A small-molecule ligand and the protein it binds are described below.
Small molecule (SMILES): CCCCCCCC(=O)OC[C@H](COP(=O)(O)OCCN)OC(=O)CCCCCCC

Sequence of chain 1.C:
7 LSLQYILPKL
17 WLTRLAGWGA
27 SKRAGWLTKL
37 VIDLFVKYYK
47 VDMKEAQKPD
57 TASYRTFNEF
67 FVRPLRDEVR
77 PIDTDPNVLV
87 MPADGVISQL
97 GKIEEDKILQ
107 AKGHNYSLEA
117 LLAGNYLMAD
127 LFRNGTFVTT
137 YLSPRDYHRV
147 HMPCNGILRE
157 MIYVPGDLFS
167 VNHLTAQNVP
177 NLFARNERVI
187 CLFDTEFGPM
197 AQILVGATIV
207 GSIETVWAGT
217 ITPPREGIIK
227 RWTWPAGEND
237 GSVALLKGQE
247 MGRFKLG

Binding-site contacts:
Ligand atom O22 contacts residue VAL206 of chain 1.C at 3.6 Å.
Ligand atom O14 contacts residue ALA203 of chain 1.C at 4.0 Å.
Ligand atom C12 contacts residue VAL167 of chain 1.C at 4.0 Å (hydrophobic).
Ligand atom O13 contacts residue TYR137 of chain 1.C at 3.8 Å.
Ligand atom C12 contacts residue PYR1 of chain 1.D at 2.5 Å.
Ligand atom O22 contacts residue THR204 of chain 1.C at 3.9 Å.
Ligand atom P contacts residue VAL167 of chain 1.C at 4.2 Å.
Ligand atom O21 contacts residue PRO140 of chain 1.C at 4.2 Å.
Ligand atom C25 contacts residue LEU252 of chain 1.C at 3.7 Å (hydrophobic).
Ligand atom N contacts residue THR2 of chain 1.D at 3.7 Å.
Ligand atom C2 contacts residue THR204 of chain 1.C at 3.7 Å.
Ligand atom C11 contacts residue VAL167 of chain 1.C at 4.0 Å (hydrophobic).
Ligand atom O31 contacts residue SER166 of chain 1.C at 4.0 Å.
Ligand atom C31 contacts residue SER166 of chain 1.C at 3.8 Å.
Ligand atom C12 contacts residue ALA203 of chain 1.C at 4.0 Å (hydrophobic).
Ligand atom O22 contacts residue ILE205 of chain 1.C at 3.3 Å.
Ligand atom C24 contacts residue PHE41 of chain 1.C at 4.0 Å (hydrophobic).
Ligand atom O32 contacts residue SER166 of chain 1.C at 3.3 Å (h-bond).
Ligand atom C11 contacts residue TYR137 of chain 1.C at 3.7 Å (hydrophobic).
Ligand atom C22 contacts residue TYR45 of chain 1.C at 3.5 Å (hydrophobic).
Ligand atom C11 contacts residue PYR1 of chain 1.D at 3.8 Å.
Ligand atom C23 contacts residue PHE41 of chain 1.C at 4.1 Å (hydrophobic).
Ligand atom C25 contacts residue PHE63 of chain 1.C at 4.2 Å (hydrophobic).
Ligand atom C1 contacts residue THR204 of chain 1.C at 3.2 Å.
Ligand atom O13 contacts residue VAL167 of chain 1.C at 3.5 Å.
Ligand atom O14 contacts residue VAL167 of chain 1.C at 3.1 Å (h-bond).
Ligand atom O12 contacts residue TYR137 of chain 1.C at 2.5 Å (h-bond).
Ligand atom N contacts residue PYR1 of chain 1.D at 1.5 Å.
Ligand atom C2 contacts residue ILE205 of chain 1.C at 4.3 Å (hydrophobic).
Ligand atom O14 contacts residue SER166 of chain 1.C at 3.3 Å.
Ligand atom O12 contacts residue ASN168 of chain 1.C at 4.3 Å.
Ligand atom C3 contacts residue SER166 of chain 1.C at 4.1 Å.
Ligand atom O31 contacts residue THR204 of chain 1.C at 4.1 Å.
Ligand atom P contacts residue TYR137 of chain 1.C at 3.8 Å.
Ligand atom O13 contacts residue ALA203 of chain 1.C at 3.7 Å.
Ligand atom O31 contacts residue ILE205 of chain 1.C at 4.0 Å.
Ligand atom C11 contacts residue LEU138 of chain 1.C at 3.2 Å (hydrophobic).
Ligand atom N contacts residue LEU138 of chain 1.C at 2.6 Å (h-bond).
Ligand atom C23 contacts residue ILE205 of chain 1.C at 4.2 Å (hydrophobic).
Ligand atom C12 contacts residue LEU138 of chain 1.C at 3.5 Å (hydrophobic).

Sequence of chain 1.D:
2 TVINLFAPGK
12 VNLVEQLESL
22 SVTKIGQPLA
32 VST